Binding-site contacts:
Ligand atom C16 contacts residue HIS108 of chain 1.A at 3.7 Å.
Ligand atom C38 contacts residue LEU75 of chain 1.A at 3.7 Å (hydrophobic).
Ligand atom N30 contacts residue GLU68 of chain 1.A at 2.8 Å (salt-bridge).
Ligand atom C7 contacts residue TYR101 of chain 1.A at 3.7 Å (hydrophobic).
Ligand atom C5 contacts residue ARG358 of chain 1.A at 3.8 Å.
Ligand atom C29 contacts residue ASP175 of chain 1.A at 3.3 Å.
Ligand atom C40 contacts residue ILE173 of chain 1.A at 3.8 Å (hydrophobic).
Ligand atom C2 contacts residue ARG358 of chain 1.A at 3.7 Å.
Ligand atom O31 contacts residue ASP175 of chain 1.A at 3.0 Å (salt-bridge).
Ligand atom C27 contacts residue PHE99 of chain 1.A at 3.7 Å (hydrophobic).
Ligand atom C46 contacts residue ASP175 of chain 1.A at 3.4 Å.
Ligand atom C7 contacts residue VAL29 of chain 1.A at 3.8 Å (hydrophobic).
Ligand atom C34 contacts residue ASP175 of chain 1.A at 3.7 Å.
Ligand atom C16 contacts residue TRP107 of chain 1.A at 3.7 Å (hydrophobic).
Ligand atom C33 contacts residue ASP175 of chain 1.A at 3.6 Å.
Ligand atom C21 contacts residue TYR34 of chain 1.A at 3.4 Å (hydrophobic).
Ligand atom N28 contacts residue ASP175 of chain 1.A at 3.8 Å.
Ligand atom N28 contacts residue PHE99 of chain 1.A at 3.6 Å.
Ligand atom C5 contacts residue VAL29 of chain 1.A at 3.6 Å (hydrophobic).
Ligand atom C7 contacts residue ARG358 of chain 1.A at 3.7 Å.
Ligand atom C3 contacts residue ARG358 of chain 1.A at 3.5 Å.
Ligand atom C44 contacts residue GLU68 of chain 1.A at 3.8 Å.
Ligand atom C1 contacts residue ARG358 of chain 1.A at 3.5 Å.
Ligand atom C22 contacts residue MET176 of chain 1.A at 3.6 Å (hydrophobic).
Ligand atom C40 contacts residue HIS151 of chain 1.A at 3.7 Å.
Ligand atom C43 contacts residue GLU68 of chain 1.A at 3.6 Å.
Ligand atom C47 contacts residue SER64 of chain 1.A at 3.3 Å.
Ligand atom C6 contacts residue VAL29 of chain 1.A at 3.8 Å (hydrophobic).
Ligand atom N30 contacts residue ASP175 of chain 1.A at 3.4 Å (salt-bridge).
Ligand atom N35 contacts residue ASP175 of chain 1.A at 3.6 Å.
Ligand atom O31 contacts residue ILE81 of chain 1.A at 3.1 Å.
Ligand atom N28 contacts residue GLU68 of chain 1.A at 3.2 Å (salt-bridge).
Ligand atom C32 contacts residue ASP175 of chain 1.A at 3.8 Å.
Ligand atom N36 contacts residue ASP175 of chain 1.A at 3.5 Å.
Ligand atom C29 contacts residue GLU68 of chain 1.A at 3.5 Å.
Ligand atom C22 contacts residue ASP175 of chain 1.A at 3.7 Å.
Ligand atom C46 contacts residue GLU68 of chain 1.A at 3.7 Å.
Ligand atom C42 contacts residue GLU68 of chain 1.A at 3.8 Å.
Ligand atom O31 contacts residue ALA174 of chain 1.A at 3.3 Å.
Ligand atom O20 contacts residue TYR34 of chain 1.A at 3.2 Å (h-bond).

A small-molecule ligand and the protein it binds are described below.
Small molecule (SMILES): Cc1ccc(-n2nc(C(C)(C)C)cc2NC(=O)NCCN2CCN(C(=O)Nc3cc(C(C)(C)C)nn3-c3ccc(C)cc3)CC2)cc1

Sequence of chain 1.A:
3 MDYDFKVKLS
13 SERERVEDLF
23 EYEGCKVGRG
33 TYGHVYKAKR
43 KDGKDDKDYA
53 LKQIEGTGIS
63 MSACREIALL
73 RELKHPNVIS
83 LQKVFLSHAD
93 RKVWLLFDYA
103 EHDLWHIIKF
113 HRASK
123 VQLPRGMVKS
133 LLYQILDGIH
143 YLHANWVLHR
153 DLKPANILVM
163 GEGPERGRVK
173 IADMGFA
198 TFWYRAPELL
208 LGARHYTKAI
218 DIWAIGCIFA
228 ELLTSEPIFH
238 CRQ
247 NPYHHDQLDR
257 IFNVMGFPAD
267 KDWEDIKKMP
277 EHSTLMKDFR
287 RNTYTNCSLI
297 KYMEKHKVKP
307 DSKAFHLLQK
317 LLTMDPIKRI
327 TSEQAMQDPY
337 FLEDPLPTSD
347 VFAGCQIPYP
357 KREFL